Sequence of chain 1.A:
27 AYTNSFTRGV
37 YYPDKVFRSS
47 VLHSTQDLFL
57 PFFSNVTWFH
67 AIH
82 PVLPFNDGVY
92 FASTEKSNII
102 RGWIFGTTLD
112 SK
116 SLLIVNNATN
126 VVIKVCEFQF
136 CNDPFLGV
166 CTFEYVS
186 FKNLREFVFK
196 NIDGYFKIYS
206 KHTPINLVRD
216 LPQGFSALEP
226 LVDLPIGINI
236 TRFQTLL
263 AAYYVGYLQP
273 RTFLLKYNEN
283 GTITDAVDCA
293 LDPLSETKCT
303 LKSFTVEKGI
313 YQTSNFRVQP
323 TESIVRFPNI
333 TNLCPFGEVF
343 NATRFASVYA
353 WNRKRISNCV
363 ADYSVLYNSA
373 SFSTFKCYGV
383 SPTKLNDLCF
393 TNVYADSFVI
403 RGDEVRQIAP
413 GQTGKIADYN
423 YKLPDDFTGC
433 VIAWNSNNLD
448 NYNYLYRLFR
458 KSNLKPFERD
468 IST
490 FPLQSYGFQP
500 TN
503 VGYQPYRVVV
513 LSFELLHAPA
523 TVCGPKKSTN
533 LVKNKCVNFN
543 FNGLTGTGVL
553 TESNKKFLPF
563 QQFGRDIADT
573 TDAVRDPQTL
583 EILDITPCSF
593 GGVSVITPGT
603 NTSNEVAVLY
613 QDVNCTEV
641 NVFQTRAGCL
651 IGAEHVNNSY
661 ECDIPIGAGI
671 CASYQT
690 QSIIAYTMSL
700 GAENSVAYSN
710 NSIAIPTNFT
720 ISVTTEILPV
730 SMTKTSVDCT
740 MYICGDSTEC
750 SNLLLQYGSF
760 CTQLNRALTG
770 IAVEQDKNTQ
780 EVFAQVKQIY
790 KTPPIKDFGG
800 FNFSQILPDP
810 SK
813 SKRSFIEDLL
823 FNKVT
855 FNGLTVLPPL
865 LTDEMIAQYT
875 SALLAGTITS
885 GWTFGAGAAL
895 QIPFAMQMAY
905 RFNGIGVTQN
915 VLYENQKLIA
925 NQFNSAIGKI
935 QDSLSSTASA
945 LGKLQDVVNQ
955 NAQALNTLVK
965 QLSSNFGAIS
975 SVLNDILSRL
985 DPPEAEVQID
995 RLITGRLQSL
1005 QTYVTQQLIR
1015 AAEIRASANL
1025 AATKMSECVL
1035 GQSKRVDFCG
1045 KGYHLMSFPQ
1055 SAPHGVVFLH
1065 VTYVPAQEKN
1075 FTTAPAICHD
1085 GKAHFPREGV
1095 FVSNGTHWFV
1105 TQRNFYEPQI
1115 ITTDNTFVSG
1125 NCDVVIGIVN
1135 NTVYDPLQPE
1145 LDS

The protein below binds the small molecule below.
Small molecule (SMILES): CC(=O)N[C@H]1[C@H](O[C@H]2[C@H](O)[C@@H](NC(C)=O)CO[C@@H]2CO)O[C@H](CO)[C@@H](O)[C@@H]1O

Binding-site contacts:
Ligand atom C3 contacts residue ASN282 of chain 1.A at 3.8 Å.
Ligand atom C8 contacts residue ASN280 of chain 1.A at 4.0 Å.
Ligand atom C7 contacts residue ASN282 of chain 1.A at 4.1 Å.
Ligand atom C2 contacts residue ASN282 of chain 1.A at 2.5 Å.
Ligand atom O5 contacts residue ASN282 of chain 1.A at 2.3 Å (h-bond).
Ligand atom C7 contacts residue ASN280 of chain 1.A at 4.2 Å.
Ligand atom C8 contacts residue GLU281 of chain 1.A at 4.5 Å.
Ligand atom N2 contacts residue ASN280 of chain 1.A at 4.4 Å.
Ligand atom C5 contacts residue ASN282 of chain 1.A at 3.6 Å.
Ligand atom C1 contacts residue ASN282 of chain 1.A at 1.4 Å.
Ligand atom C4 contacts residue ASN282 of chain 1.A at 4.2 Å.
Ligand atom N2 contacts residue ASN282 of chain 1.A at 2.9 Å (h-bond).